This protein binds this small molecule.
Small molecule (SMILES): CC(=O)N[C@H]1[C@H](O[C@H]2[C@H](O)[C@@H](NC(C)=O)CO[C@@H]2CO)O[C@H](CO)[C@@H](O)[C@@H]1O

Binding-site contacts:
Ligand atom C8 contacts residue VAL399 of chain 1.B at 4.1 Å (hydrophobic).
Ligand atom O5 contacts residue ASN416 of chain 1.B at 2.8 Å (h-bond).
Ligand atom O7 contacts residue ASN416 of chain 1.B at 3.1 Å (h-bond).
Ligand atom C7 contacts residue ASN416 of chain 1.B at 3.0 Å.
Ligand atom C2 contacts residue ASN416 of chain 1.B at 2.7 Å.
Ligand atom N2 contacts residue ASN416 of chain 1.B at 2.9 Å (h-bond).
Ligand atom O5 contacts residue HIS336 of chain 1.B at 4.1 Å.
Ligand atom C8 contacts residue ARG28 of chain 1.B at 3.9 Å.
Ligand atom C5 contacts residue ASN416 of chain 1.B at 4.1 Å.
Ligand atom C8 contacts residue ASN416 of chain 1.B at 4.0 Å.
Ligand atom C1 contacts residue ASN416 of chain 1.B at 1.8 Å.
Ligand atom C3 contacts residue ASN416 of chain 1.B at 4.1 Å.
Ligand atom C6 contacts residue HIS336 of chain 1.B at 3.8 Å.

Sequence of chain 1.B:
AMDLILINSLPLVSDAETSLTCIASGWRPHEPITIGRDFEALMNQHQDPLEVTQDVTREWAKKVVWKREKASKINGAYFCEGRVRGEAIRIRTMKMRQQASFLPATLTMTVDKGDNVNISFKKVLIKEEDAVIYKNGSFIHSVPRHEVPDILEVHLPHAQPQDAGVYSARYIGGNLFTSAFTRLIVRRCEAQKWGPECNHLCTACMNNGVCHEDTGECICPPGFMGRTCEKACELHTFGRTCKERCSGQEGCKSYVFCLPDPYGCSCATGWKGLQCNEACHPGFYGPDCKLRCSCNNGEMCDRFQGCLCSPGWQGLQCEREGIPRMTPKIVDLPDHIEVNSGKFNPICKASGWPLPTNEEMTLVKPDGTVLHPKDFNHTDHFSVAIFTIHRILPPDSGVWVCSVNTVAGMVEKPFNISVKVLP